Binding-site contacts:
Ligand atom C3 contacts residue PRO7 of chain 3.A at 3.2 Å (hydrophobic).
Ligand atom C5 contacts residue TYR6 of chain 3.A at 4.0 Å (hydrophobic).
Ligand atom C2 contacts residue ASN208 of chain 3.A at 2.4 Å.
Ligand atom C8 contacts residue PRO7 of chain 3.A at 3.5 Å (hydrophobic).
Ligand atom C1 contacts residue TYR6 of chain 3.A at 4.4 Å (hydrophobic).
Ligand atom N2 contacts residue ARG8 of chain 3.A at 4.2 Å.
Ligand atom C5 contacts residue ASN208 of chain 3.A at 3.7 Å.
Ligand atom C8 contacts residue LEU9 of chain 3.A at 3.6 Å (hydrophobic).
Ligand atom C1 contacts residue PRO7 of chain 3.A at 3.4 Å (hydrophobic).
Ligand atom C4 contacts residue TYR6 of chain 3.A at 4.4 Å (hydrophobic).
Ligand atom O7 contacts residue LEU9 of chain 3.A at 3.5 Å.
Ligand atom C7 contacts residue PRO7 of chain 3.A at 3.3 Å (hydrophobic).
Ligand atom O4 contacts residue TYR6 of chain 3.A at 3.5 Å.
Ligand atom O5 contacts residue TYR6 of chain 3.A at 4.3 Å.
Ligand atom C8 contacts residue ARG280 of chain 3.A at 3.7 Å.
Ligand atom C2 contacts residue PRO7 of chain 3.A at 3.2 Å (hydrophobic).
Ligand atom O7 contacts residue ASN208 of chain 3.A at 4.5 Å.
Ligand atom N2 contacts residue PRO7 of chain 3.A at 2.5 Å (h-bond).
Ligand atom O5 contacts residue ASN208 of chain 3.A at 2.4 Å (h-bond).
Ligand atom C4 contacts residue ASN208 of chain 3.A at 4.2 Å.
Ligand atom C7 contacts residue ARG8 of chain 3.A at 4.1 Å.
Ligand atom C5 contacts residue PRO7 of chain 3.A at 4.3 Å (hydrophobic).
Ligand atom C4 contacts residue ARG8 of chain 3.A at 4.4 Å.
Ligand atom C7 contacts residue LEU9 of chain 3.A at 3.9 Å (hydrophobic).
Ligand atom C8 contacts residue ARG8 of chain 3.A at 3.5 Å.
Ligand atom C1 contacts residue ASN208 of chain 3.A at 1.4 Å.
Ligand atom C3 contacts residue ARG8 of chain 3.A at 4.0 Å.
Ligand atom O4 contacts residue ARG8 of chain 3.A at 3.6 Å.
Ligand atom O7 contacts residue PRO7 of chain 3.A at 4.3 Å.
Ligand atom O5 contacts residue PRO7 of chain 3.A at 4.3 Å.
Ligand atom C3 contacts residue ASN208 of chain 3.A at 3.8 Å.
Ligand atom C7 contacts residue ASN208 of chain 3.A at 4.0 Å.
Ligand atom N2 contacts residue ASN208 of chain 3.A at 2.9 Å (h-bond).
Ligand atom O4 contacts residue PRO7 of chain 3.A at 2.6 Å (h-bond).
Ligand atom C4 contacts residue PRO7 of chain 3.A at 3.5 Å (hydrophobic).

Sequence of chain 3.A:
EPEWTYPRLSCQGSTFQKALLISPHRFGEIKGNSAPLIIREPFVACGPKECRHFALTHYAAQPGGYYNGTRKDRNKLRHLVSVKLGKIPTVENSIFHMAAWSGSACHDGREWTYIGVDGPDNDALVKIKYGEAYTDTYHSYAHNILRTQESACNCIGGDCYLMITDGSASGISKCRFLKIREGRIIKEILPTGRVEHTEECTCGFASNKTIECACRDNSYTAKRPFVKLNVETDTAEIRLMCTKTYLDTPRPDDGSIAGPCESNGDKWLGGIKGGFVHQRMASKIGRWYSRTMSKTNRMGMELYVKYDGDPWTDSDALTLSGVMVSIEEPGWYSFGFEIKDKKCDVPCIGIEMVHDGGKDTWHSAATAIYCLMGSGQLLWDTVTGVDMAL

This protein binds this small molecule.
Small molecule (SMILES): CC(=O)N[C@@H]1[C@@H](O)[C@H](O)[C@@H](CO)O[C@H]1O